A small-molecule ligand and the protein it binds are described below.
Small molecule (SMILES): CC(=O)N[C@H]1[C@H](O[C@H]2[C@H](O)[C@@H](NC(C)=O)CO[C@@H]2CO)O[C@H](CO)[C@@H](O)[C@@H]1O

Binding-site contacts:
Ligand atom O6 contacts residue GLN263 of chain 1.Q at 4.2 Å.
Ligand atom C5 contacts residue GLN263 of chain 1.Q at 3.5 Å.
Ligand atom C1 contacts residue GLN263 of chain 1.Q at 3.8 Å.
Ligand atom C1 contacts residue ASN265 of chain 1.Q at 1.4 Å.
Ligand atom C8 contacts residue SER303 of chain 1.Q at 3.8 Å.
Ligand atom O6 contacts residue VAL414 of chain 1.Q at 3.5 Å.
Ligand atom C2 contacts residue GLN263 of chain 1.Q at 4.5 Å.
Ligand atom C2 contacts residue ASN265 of chain 1.Q at 2.5 Å.
Ligand atom C8 contacts residue ASN265 of chain 1.Q at 4.4 Å.
Ligand atom O7 contacts residue ASN301 of chain 1.Q at 3.8 Å.
Ligand atom C8 contacts residue SER381 of chain 1.Q at 4.0 Å.
Ligand atom C8 contacts residue VAL302 of chain 1.Q at 3.8 Å (hydrophobic).
Ligand atom C7 contacts residue ASN265 of chain 1.Q at 3.2 Å.
Ligand atom C3 contacts residue ASN265 of chain 1.Q at 3.8 Å.
Ligand atom C5 contacts residue ASN265 of chain 1.Q at 3.6 Å.
Ligand atom C3 contacts residue GLN263 of chain 1.Q at 4.1 Å.
Ligand atom O5 contacts residue GLN263 of chain 1.Q at 3.9 Å.
Ligand atom C7 contacts residue ASN301 of chain 1.Q at 4.3 Å.
Ligand atom C4 contacts residue ASN265 of chain 1.Q at 4.2 Å.
Ligand atom O5 contacts residue ASN265 of chain 1.Q at 2.3 Å (h-bond).
Ligand atom N2 contacts residue ASN265 of chain 1.Q at 2.9 Å (h-bond).
Ligand atom C4 contacts residue GLN263 of chain 1.Q at 4.2 Å.
Ligand atom C6 contacts residue GLN263 of chain 1.Q at 4.4 Å.
Ligand atom O7 contacts residue ASN265 of chain 1.Q at 3.1 Å (h-bond).
Ligand atom O4 contacts residue GLN263 of chain 1.Q at 4.4 Å.
Ligand atom C8 contacts residue ASN301 of chain 1.Q at 4.2 Å.
Ligand atom O6 contacts residue ASN265 of chain 1.Q at 4.3 Å.

Sequence of chain 1.Q:
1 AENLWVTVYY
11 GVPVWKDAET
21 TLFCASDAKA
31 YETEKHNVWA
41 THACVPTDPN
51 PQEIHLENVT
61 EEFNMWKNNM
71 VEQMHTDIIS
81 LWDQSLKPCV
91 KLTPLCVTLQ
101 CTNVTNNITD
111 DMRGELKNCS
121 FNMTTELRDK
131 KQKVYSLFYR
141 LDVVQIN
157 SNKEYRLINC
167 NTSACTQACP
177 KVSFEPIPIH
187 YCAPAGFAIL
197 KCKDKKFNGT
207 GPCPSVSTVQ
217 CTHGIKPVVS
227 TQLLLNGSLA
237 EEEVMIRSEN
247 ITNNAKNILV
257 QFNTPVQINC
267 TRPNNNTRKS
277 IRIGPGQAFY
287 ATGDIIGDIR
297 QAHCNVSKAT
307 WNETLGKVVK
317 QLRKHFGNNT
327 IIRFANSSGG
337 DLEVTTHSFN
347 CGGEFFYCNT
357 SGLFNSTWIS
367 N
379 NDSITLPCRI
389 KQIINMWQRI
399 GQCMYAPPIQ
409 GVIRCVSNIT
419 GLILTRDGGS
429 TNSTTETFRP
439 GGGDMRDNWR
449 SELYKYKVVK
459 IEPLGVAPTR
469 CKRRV